A protein and the small-molecule ligand that binds it are described below.
Small molecule (SMILES): CC(C)CCC[C@@H](C)[C@H]1CC[C@H]2[C@@H]3CC=C4C[C@@H](O)CC[C@]4(C)[C@H]3CC[C@]12C

Sequence of chain 1.B:
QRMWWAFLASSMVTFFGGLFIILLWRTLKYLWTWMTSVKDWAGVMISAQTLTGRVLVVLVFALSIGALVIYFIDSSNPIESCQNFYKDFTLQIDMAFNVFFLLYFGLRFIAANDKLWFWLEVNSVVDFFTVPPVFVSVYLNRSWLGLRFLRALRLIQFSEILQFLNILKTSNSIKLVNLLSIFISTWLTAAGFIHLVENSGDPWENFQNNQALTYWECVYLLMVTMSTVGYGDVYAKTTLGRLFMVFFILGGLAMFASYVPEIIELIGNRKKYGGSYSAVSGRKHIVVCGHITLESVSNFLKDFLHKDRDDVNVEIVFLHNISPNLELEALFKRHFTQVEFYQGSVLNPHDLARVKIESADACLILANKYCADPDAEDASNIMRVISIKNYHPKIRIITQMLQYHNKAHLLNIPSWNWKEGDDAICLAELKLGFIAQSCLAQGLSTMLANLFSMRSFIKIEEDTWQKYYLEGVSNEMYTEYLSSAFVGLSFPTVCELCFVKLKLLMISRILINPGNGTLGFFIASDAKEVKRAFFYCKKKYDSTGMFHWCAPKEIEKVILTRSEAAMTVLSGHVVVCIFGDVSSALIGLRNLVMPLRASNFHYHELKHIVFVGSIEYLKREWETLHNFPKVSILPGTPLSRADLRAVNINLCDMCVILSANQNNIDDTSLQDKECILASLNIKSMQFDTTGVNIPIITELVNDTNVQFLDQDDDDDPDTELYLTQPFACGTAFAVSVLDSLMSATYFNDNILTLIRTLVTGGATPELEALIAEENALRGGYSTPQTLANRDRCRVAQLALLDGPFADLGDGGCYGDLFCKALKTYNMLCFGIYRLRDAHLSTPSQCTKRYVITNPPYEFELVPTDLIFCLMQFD

Binding-site contacts:
Ligand atom C8 contacts residue TRP100 of chain 1.B at 4.2 Å (hydrophobic).
Ligand atom C18 contacts residue TRP100 of chain 1.B at 3.6 Å (hydrophobic).
Ligand atom C4 contacts residue TRP100 of chain 1.B at 4.0 Å (hydrophobic).
Ligand atom C12 contacts residue VAL97 of chain 1.B at 4.2 Å (hydrophobic).
Ligand atom C24 contacts residue ILE169 of chain 1.B at 4.0 Å (hydrophobic).
Ligand atom C19 contacts residue TRP100 of chain 1.B at 3.8 Å (hydrophobic).
Ligand atom C5 contacts residue TRP100 of chain 1.B at 3.7 Å (hydrophobic).
Ligand atom C6 contacts residue TRP100 of chain 1.B at 4.3 Å (hydrophobic).
Ligand atom C18 contacts residue VAL97 of chain 1.B at 3.7 Å (hydrophobic).
Ligand atom C15 contacts residue TRP100 of chain 1.B at 3.9 Å (hydrophobic).
Ligand atom C11 contacts residue VAL97 of chain 1.B at 4.2 Å (hydrophobic).
Ligand atom C25 contacts residue ILE169 of chain 1.B at 3.8 Å (hydrophobic).
Ligand atom C23 contacts residue ILE169 of chain 1.B at 4.1 Å (hydrophobic).
Ligand atom C7 contacts residue TRP100 of chain 1.B at 4.4 Å (hydrophobic).
Ligand atom C19 contacts residue SER96 of chain 1.B at 4.3 Å.